Binding-site contacts:
Ligand atom P contacts residue PHE629 of chain 2.Q at 4.4 Å.
Ligand atom C6 contacts residue VAL418 of chain 2.Q at 4.0 Å (hydrophobic).
Ligand atom C2 contacts residue PRO631 of chain 2.Q at 4.3 Å (hydrophobic).
Ligand atom C5 contacts residue SER632 of chain 2.Q at 4.4 Å.
Ligand atom O2P contacts residue PRO631 of chain 2.Q at 3.8 Å.
Ligand atom N1 contacts residue PRO419 of chain 2.Q at 4.2 Å.
Ligand atom N6 contacts residue GLY639 of chain 2.Q at 2.9 Å (h-bond).
Ligand atom C1' contacts residue HIS630 of chain 2.Q at 3.8 Å.
Ligand atom N1 contacts residue VAL418 of chain 2.Q at 3.8 Å.
Ligand atom C2 contacts residue PRO419 of chain 2.Q at 4.2 Å (hydrophobic).
Ligand atom C6 contacts residue GLY639 of chain 2.Q at 3.8 Å.
Ligand atom O5' contacts residue PRO631 of chain 2.Q at 4.0 Å.
Ligand atom C6 contacts residue PRO419 of chain 2.Q at 4.3 Å (hydrophobic).
Ligand atom N3 contacts residue PRO419 of chain 2.Q at 4.2 Å.
Ligand atom C8 contacts residue ASP609 of chain 2.Q at 4.4 Å.
Ligand atom N6 contacts residue GLY637 of chain 2.Q at 4.0 Å.
Ligand atom N6 contacts residue PRO631 of chain 2.Q at 3.8 Å.
Ligand atom O4' contacts residue PRO631 of chain 2.Q at 4.1 Å.
Ligand atom C2' contacts residue PRO419 of chain 2.Q at 4.0 Å (hydrophobic).
Ligand atom N7 contacts residue HIS630 of chain 2.Q at 3.6 Å.
Ligand atom C4 contacts residue PRO419 of chain 2.Q at 4.0 Å (hydrophobic).
Ligand atom O4' contacts residue HIS630 of chain 2.Q at 4.2 Å.
Ligand atom N6 contacts residue VAL418 of chain 2.Q at 3.8 Å.
Ligand atom N9 contacts residue PRO419 of chain 2.Q at 4.2 Å.
Ligand atom N6 contacts residue PHE638 of chain 2.Q at 3.8 Å.
Ligand atom N7 contacts residue SER632 of chain 2.Q at 3.8 Å.
Ligand atom O2P contacts residue PHE629 of chain 2.Q at 3.4 Å (h-bond).
Ligand atom N6 contacts residue PRO633 of chain 2.Q at 4.2 Å.
Ligand atom N6 contacts residue SER632 of chain 2.Q at 4.0 Å.
Ligand atom N1 contacts residue GLY639 of chain 2.Q at 3.1 Å (h-bond).
Ligand atom C2 contacts residue GLY639 of chain 2.Q at 3.9 Å.
Ligand atom C5 contacts residue PRO631 of chain 2.Q at 4.1 Å (hydrophobic).
Ligand atom O5' contacts residue PHE629 of chain 2.Q at 3.9 Å.
Ligand atom C8 contacts residue HIS630 of chain 2.Q at 3.1 Å.
Ligand atom N9 contacts residue HIS630 of chain 2.Q at 3.8 Å.
Ligand atom C5 contacts residue PRO419 of chain 2.Q at 4.2 Å (hydrophobic).
Ligand atom N1 contacts residue PRO631 of chain 2.Q at 3.8 Å.
Ligand atom O2P contacts residue HIS628 of chain 2.Q at 3.8 Å.
Ligand atom N7 contacts residue ASP609 of chain 2.Q at 4.1 Å.
Ligand atom C6 contacts residue PRO631 of chain 2.Q at 3.6 Å (hydrophobic).

The protein below binds the small molecule below.
Small molecule (SMILES): Nc1ncnc2c1ncn2[C@H]1C[C@H](O)[C@@H](COP(=O)(O)O)O1

Sequence of chain 2.Q:
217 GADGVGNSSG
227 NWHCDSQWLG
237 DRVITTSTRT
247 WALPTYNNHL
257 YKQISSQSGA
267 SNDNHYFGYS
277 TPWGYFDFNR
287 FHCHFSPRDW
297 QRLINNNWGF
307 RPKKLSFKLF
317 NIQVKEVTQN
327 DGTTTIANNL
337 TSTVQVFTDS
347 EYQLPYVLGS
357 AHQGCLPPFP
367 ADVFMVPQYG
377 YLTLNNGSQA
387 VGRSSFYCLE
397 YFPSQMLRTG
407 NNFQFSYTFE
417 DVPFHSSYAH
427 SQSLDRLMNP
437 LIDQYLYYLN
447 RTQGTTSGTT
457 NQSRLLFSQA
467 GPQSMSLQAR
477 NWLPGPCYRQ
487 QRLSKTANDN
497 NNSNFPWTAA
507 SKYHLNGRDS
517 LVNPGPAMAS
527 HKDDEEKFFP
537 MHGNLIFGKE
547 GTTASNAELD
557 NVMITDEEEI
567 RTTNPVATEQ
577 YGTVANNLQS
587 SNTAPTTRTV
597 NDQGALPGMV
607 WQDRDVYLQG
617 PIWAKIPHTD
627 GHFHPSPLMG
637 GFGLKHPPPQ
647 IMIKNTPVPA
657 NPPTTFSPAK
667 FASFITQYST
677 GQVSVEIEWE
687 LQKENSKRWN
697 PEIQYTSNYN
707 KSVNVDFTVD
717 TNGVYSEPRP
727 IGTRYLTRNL